Binding-site contacts:
Ligand atom O4 contacts residue ARG347 of chain 1.C at 3.6 Å (salt-bridge).
Ligand atom O2 contacts residue ASP68 of chain 1.C at 2.4 Å (salt-bridge).
Ligand atom O1 contacts residue ASP17 of chain 1.C at 3.2 Å (salt-bridge).
Ligand atom C2 contacts residue GLU114 of chain 1.C at 3.3 Å.
Ligand atom O2 contacts residue ALA66 of chain 1.C at 3.4 Å.
Ligand atom O2 contacts residue LYS18 of chain 1.C at 2.7 Å (salt-bridge).
Ligand atom O1 contacts residue LYS18 of chain 1.C at 3.3 Å (salt-bridge).
Ligand atom C6 contacts residue PHE159 of chain 1.C at 3.8 Å (hydrophobic).
Ligand atom C6 contacts residue TRP343 of chain 1.C at 3.5 Å (hydrophobic).
Ligand atom C5 contacts residue GLU156 of chain 1.C at 3.8 Å.
Ligand atom O3 contacts residue ARG69 of chain 1.C at 2.8 Å (salt-bridge).
Ligand atom O5 contacts residue ASP17 of chain 1.C at 3.8 Å.
Ligand atom C6 contacts residue TYR158 of chain 1.C at 3.6 Å (hydrophobic).
Ligand atom C2 contacts residue LYS18 of chain 1.C at 3.4 Å.
Ligand atom O4 contacts residue TRP65 of chain 1.C at 4.0 Å.
Ligand atom O6 contacts residue GLU156 of chain 1.C at 2.4 Å (salt-bridge).
Ligand atom C1 contacts residue TYR158 of chain 1.C at 3.6 Å (hydrophobic).
Ligand atom O3 contacts residue TRP343 of chain 1.C at 3.7 Å.
Ligand atom C3 contacts residue TRP65 of chain 1.C at 3.5 Å (hydrophobic).
Ligand atom O2 contacts residue TRP65 of chain 1.C at 3.1 Å (h-bond).
Ligand atom O3 contacts residue ALA66 of chain 1.C at 3.2 Å.
Ligand atom C2 contacts residue TRP65 of chain 1.C at 3.9 Å (hydrophobic).
Ligand atom O2 contacts residue GLU114 of chain 1.C at 2.6 Å (salt-bridge).
Ligand atom O6 contacts residue PRO157 of chain 1.C at 3.2 Å.
Ligand atom O1 contacts residue ASN15 of chain 1.C at 3.4 Å (h-bond).
Ligand atom C1 contacts residue LYS18 of chain 1.C at 3.1 Å.
Ligand atom O3 contacts residue ASP68 of chain 1.C at 2.5 Å (salt-bridge).
Ligand atom C6 contacts residue PRO157 of chain 1.C at 3.7 Å (hydrophobic).
Ligand atom O3 contacts residue TRP65 of chain 1.C at 3.4 Å (h-bond).
Ligand atom C3 contacts residue ASP68 of chain 1.C at 3.3 Å.
Ligand atom C4 contacts residue TRP343 of chain 1.C at 3.7 Å (hydrophobic).
Ligand atom C2 contacts residue ASP68 of chain 1.C at 3.1 Å.
Ligand atom C1 contacts residue ASP17 of chain 1.C at 3.4 Å.
Ligand atom C6 contacts residue GLU156 of chain 1.C at 3.2 Å.
Ligand atom O3 contacts residue GLU114 of chain 1.C at 3.8 Å.
Ligand atom O5 contacts residue TYR158 of chain 1.C at 3.3 Å.
Ligand atom O4 contacts residue ARG69 of chain 1.C at 3.0 Å (salt-bridge).
Ligand atom O6 contacts residue TYR158 of chain 1.C at 3.1 Å (h-bond).
Ligand atom C4 contacts residue TYR158 of chain 1.C at 3.9 Å (hydrophobic).
Ligand atom C4 contacts residue ARG69 of chain 1.C at 3.9 Å.

A protein and the small-molecule ligand that binds it are described below.
Small molecule (SMILES): OC[C@H]1O[C@H](O[C@H]2[C@H](O)[C@@H](O)[C@@H](O)O[C@@H]2CO)[C@H](O)[C@@H](O)[C@@H]1O

Sequence of chain 1.C:
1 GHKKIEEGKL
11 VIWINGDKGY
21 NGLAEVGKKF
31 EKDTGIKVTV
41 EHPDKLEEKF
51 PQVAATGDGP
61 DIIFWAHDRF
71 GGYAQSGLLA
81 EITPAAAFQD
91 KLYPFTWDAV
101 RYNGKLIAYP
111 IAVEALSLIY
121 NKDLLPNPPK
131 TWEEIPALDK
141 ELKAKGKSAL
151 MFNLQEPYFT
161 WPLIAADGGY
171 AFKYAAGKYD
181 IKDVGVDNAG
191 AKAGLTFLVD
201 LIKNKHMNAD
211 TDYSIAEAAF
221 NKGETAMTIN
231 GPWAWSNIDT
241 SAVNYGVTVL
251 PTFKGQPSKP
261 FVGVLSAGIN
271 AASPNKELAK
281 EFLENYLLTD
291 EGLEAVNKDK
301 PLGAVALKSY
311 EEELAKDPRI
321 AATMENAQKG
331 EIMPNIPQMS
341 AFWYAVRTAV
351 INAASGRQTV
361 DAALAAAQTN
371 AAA